The small molecule below binds the protein below.
Small molecule (SMILES): O=C(C1=C(c2ccc(CCCOc3c(F)ccc(F)c3Cl)cc2)C[C@H]2CNC[C@@H]1N2)N(Cc1cccc(Cl)c1Cl)C1CC1

Sequence of chain 1.A:
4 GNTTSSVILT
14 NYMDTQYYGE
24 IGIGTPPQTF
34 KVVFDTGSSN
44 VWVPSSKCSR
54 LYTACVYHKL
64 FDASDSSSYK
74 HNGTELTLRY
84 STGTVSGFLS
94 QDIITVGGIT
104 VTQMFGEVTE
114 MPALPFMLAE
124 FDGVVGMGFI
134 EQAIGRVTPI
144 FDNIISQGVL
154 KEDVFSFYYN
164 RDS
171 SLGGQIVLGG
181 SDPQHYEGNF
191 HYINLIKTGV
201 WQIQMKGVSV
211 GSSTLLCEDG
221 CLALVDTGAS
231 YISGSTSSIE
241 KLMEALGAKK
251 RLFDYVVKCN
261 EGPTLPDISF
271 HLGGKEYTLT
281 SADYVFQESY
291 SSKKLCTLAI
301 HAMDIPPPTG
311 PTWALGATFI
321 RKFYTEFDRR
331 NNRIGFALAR

Binding-site contacts:
Ligand atom C30 contacts residue ASP38 of chain 1.A at 3.5 Å.
Ligand atom C8 contacts residue VAL127 of chain 1.A at 3.5 Å (hydrophobic).
Ligand atom C contacts residue ALA229 of chain 1.A at 3.5 Å (hydrophobic).
Ligand atom C4 contacts residue ASP125 of chain 1.A at 3.0 Å.
Ligand atom CA contacts residue ASP38 of chain 1.A at 3.3 Å.
Ligand atom O25 contacts residue TYR83 of chain 1.A at 3.5 Å.
Ligand atom C34 contacts residue DMS1 of chain 1.C at 3.4 Å.
Ligand atom CA contacts residue GLY40 of chain 1.A at 3.4 Å.
Ligand atom CL11 contacts residue PRO47 of chain 1.A at 3.6 Å.
Ligand atom C37 contacts residue SER230 of chain 1.A at 3.5 Å.
Ligand atom C contacts residue GLY228 of chain 1.A at 3.4 Å.
Ligand atom F2 contacts residue PRO47 of chain 1.A at 3.6 Å.
Ligand atom NB contacts residue ASP38 of chain 1.A at 2.8 Å (salt-bridge).
Ligand atom CLR3 contacts residue PHE119 of chain 1.A at 3.4 Å.
Ligand atom C10 contacts residue VAL127 of chain 1.A at 3.4 Å (hydrophobic).
Ligand atom F1 contacts residue PHE124 of chain 1.A at 3.2 Å.
Ligand atom C13 contacts residue LEU81 of chain 1.A at 3.4 Å (hydrophobic).
Ligand atom C7 contacts residue PHE124 of chain 1.A at 3.5 Å (hydrophobic).
Ligand atom C15 contacts residue VAL127 of chain 1.A at 3.5 Å (hydrophobic).
Ligand atom CL11 contacts residue ASP125 of chain 1.A at 3.3 Å.
Ligand atom C9 contacts residue PHE124 of chain 1.A at 3.5 Å (hydrophobic).
Ligand atom C9 contacts residue PHE119 of chain 1.A at 3.6 Å (hydrophobic).
Ligand atom CLA contacts residue GLN19 of chain 1.A at 3.5 Å.
Ligand atom CA contacts residue ASP226 of chain 1.A at 3.1 Å.
Ligand atom C21 contacts residue ASP38 of chain 1.A at 3.3 Å.
Ligand atom O5 contacts residue VAL127 of chain 1.A at 3.4 Å.
Ligand atom NB contacts residue ASP226 of chain 1.A at 2.6 Å (salt-bridge).
Ligand atom C14 contacts residue LEU81 of chain 1.A at 3.5 Å (hydrophobic).
Ligand atom C6 contacts residue PHE119 of chain 1.A at 3.6 Å (hydrophobic).
Ligand atom CL11 contacts residue VAL111 of chain 1.A at 3.6 Å.
Ligand atom F1 contacts residue VAL127 of chain 1.A at 3.5 Å.
Ligand atom C9 contacts residue ALA122 of chain 1.A at 3.5 Å (hydrophobic).
Ligand atom F2 contacts residue ASP125 of chain 1.A at 3.1 Å.
Ligand atom C2 contacts residue ASP125 of chain 1.A at 3.0 Å.
Ligand atom F2 contacts residue HIS61 of chain 1.A at 3.2 Å.
Ligand atom CLA contacts residue ALA122 of chain 1.A at 3.6 Å.
Ligand atom C contacts residue ASP226 of chain 1.A at 3.4 Å.
Ligand atom C30 contacts residue GLY228 of chain 1.A at 3.5 Å.
Ligand atom C37 contacts residue DMS1 of chain 1.C at 3.0 Å.
Ligand atom C10 contacts residue TRP45 of chain 1.A at 3.6 Å (hydrophobic).